Sequence of chain 1.B:
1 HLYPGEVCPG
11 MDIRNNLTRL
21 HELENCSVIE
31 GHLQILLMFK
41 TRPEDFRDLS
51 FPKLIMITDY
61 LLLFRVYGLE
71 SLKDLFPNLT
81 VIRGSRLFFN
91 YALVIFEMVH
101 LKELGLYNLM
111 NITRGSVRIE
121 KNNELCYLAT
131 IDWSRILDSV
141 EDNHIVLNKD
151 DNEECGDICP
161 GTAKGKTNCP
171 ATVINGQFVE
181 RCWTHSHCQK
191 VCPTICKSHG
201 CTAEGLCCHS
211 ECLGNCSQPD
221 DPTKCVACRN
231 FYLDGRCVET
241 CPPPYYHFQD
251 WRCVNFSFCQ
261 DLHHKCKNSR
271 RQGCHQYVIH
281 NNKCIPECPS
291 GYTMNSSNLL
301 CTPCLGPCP

The small molecule below binds the protein below.
Small molecule (SMILES): CC(=O)N[C@@H]1[C@@H](O)[C@H](O)[C@@H](CO)O[C@H]1O

Binding-site contacts:
Ligand atom C8 contacts residue THR18 of chain 1.B at 3.9 Å.
Ligand atom C2 contacts residue ASN16 of chain 1.B at 2.4 Å.
Ligand atom C2 contacts residue THR18 of chain 1.B at 3.9 Å.
Ligand atom C7 contacts residue THR18 of chain 1.B at 3.8 Å.
Ligand atom C4 contacts residue ASN16 of chain 1.B at 4.2 Å.
Ligand atom C7 contacts residue ASN16 of chain 1.B at 3.2 Å.
Ligand atom N2 contacts residue ASN16 of chain 1.B at 2.9 Å (h-bond).
Ligand atom C3 contacts residue ASN16 of chain 1.B at 3.8 Å.
Ligand atom C1 contacts residue ASN16 of chain 1.B at 1.4 Å.
Ligand atom C8 contacts residue ASN16 of chain 1.B at 4.4 Å.
Ligand atom N2 contacts residue THR18 of chain 1.B at 3.2 Å.
Ligand atom O7 contacts residue ASN16 of chain 1.B at 3.0 Å (h-bond).
Ligand atom C1 contacts residue THR18 of chain 1.B at 3.7 Å.
Ligand atom O5 contacts residue ASN16 of chain 1.B at 2.3 Å (h-bond).
Ligand atom C5 contacts residue ASN16 of chain 1.B at 3.6 Å.